Binding-site contacts:
Ligand atom C4 contacts residue TRP99 of chain 1.A at 3.6 Å (hydrophobic).
Ligand atom O2 contacts residue ASN101 of chain 1.A at 3.2 Å (h-bond).
Ligand atom O3 contacts residue ILE145 of chain 1.A at 3.8 Å.
Ligand atom O3 contacts residue TRP114 of chain 1.A at 4.1 Å.
Ligand atom C6 contacts residue TRP114 of chain 1.A at 4.1 Å (hydrophobic).
Ligand atom O5 contacts residue TYR97 of chain 1.A at 3.2 Å.
Ligand atom C6 contacts residue TRP99 of chain 1.A at 4.1 Å (hydrophobic).
Ligand atom C2 contacts residue ILE145 of chain 1.A at 3.8 Å (hydrophobic).
Ligand atom O4 contacts residue TRP99 of chain 1.A at 4.2 Å.
Ligand atom O6 contacts residue TRP114 of chain 1.A at 3.5 Å.
Ligand atom O5 contacts residue TRP114 of chain 1.A at 3.6 Å.
Ligand atom O3 contacts residue LYS152 of chain 1.A at 2.6 Å (salt-bridge).
Ligand atom C2 contacts residue TRP99 of chain 1.A at 3.8 Å (hydrophobic).
Ligand atom O3 contacts residue TRP99 of chain 1.A at 3.7 Å.
Ligand atom O3 contacts residue ASP157 of chain 1.A at 2.6 Å (salt-bridge).
Ligand atom O2 contacts residue TRP114 of chain 1.A at 4.4 Å.
Ligand atom O2 contacts residue LYS152 of chain 1.A at 3.2 Å (salt-bridge).
Ligand atom O6 contacts residue TYR97 of chain 1.A at 3.2 Å (h-bond).
Ligand atom C3 contacts residue TRP99 of chain 1.A at 4.2 Å (hydrophobic).
Ligand atom C1 contacts residue TRP99 of chain 1.A at 3.7 Å (hydrophobic).
Ligand atom C2 contacts residue TRP114 of chain 1.A at 3.8 Å (hydrophobic).
Ligand atom C1 contacts residue TRP114 of chain 1.A at 4.1 Å (hydrophobic).
Ligand atom C3 contacts residue ASP157 of chain 1.A at 3.5 Å.
Ligand atom C2 contacts residue ASP157 of chain 1.A at 3.2 Å.
Ligand atom C5 contacts residue TYR97 of chain 1.A at 4.1 Å (hydrophobic).
Ligand atom C4 contacts residue TRP114 of chain 1.A at 4.0 Å (hydrophobic).
Ligand atom C2 contacts residue ASN101 of chain 1.A at 3.9 Å.
Ligand atom C5 contacts residue TRP114 of chain 1.A at 4.3 Å (hydrophobic).
Ligand atom C1 contacts residue ILE145 of chain 1.A at 3.9 Å (hydrophobic).
Ligand atom C2 contacts residue LYS152 of chain 1.A at 3.8 Å.
Ligand atom C5 contacts residue TRP99 of chain 1.A at 4.5 Å (hydrophobic).
Ligand atom C1 contacts residue TYR97 of chain 1.A at 4.0 Å (hydrophobic).
Ligand atom O3 contacts residue ASN101 of chain 1.A at 4.2 Å.
Ligand atom C3 contacts residue TRP114 of chain 1.A at 4.3 Å (hydrophobic).
Ligand atom O2 contacts residue ASP157 of chain 1.A at 2.8 Å (salt-bridge).
Ligand atom C3 contacts residue LYS152 of chain 1.A at 3.7 Å.
Ligand atom O2 contacts residue TRP99 of chain 1.A at 3.0 Å (h-bond).
Ligand atom O2 contacts residue ILE145 of chain 1.A at 3.7 Å.
Ligand atom C6 contacts residue TYR97 of chain 1.A at 3.1 Å (hydrophobic).

Sequence of chain 1.A:
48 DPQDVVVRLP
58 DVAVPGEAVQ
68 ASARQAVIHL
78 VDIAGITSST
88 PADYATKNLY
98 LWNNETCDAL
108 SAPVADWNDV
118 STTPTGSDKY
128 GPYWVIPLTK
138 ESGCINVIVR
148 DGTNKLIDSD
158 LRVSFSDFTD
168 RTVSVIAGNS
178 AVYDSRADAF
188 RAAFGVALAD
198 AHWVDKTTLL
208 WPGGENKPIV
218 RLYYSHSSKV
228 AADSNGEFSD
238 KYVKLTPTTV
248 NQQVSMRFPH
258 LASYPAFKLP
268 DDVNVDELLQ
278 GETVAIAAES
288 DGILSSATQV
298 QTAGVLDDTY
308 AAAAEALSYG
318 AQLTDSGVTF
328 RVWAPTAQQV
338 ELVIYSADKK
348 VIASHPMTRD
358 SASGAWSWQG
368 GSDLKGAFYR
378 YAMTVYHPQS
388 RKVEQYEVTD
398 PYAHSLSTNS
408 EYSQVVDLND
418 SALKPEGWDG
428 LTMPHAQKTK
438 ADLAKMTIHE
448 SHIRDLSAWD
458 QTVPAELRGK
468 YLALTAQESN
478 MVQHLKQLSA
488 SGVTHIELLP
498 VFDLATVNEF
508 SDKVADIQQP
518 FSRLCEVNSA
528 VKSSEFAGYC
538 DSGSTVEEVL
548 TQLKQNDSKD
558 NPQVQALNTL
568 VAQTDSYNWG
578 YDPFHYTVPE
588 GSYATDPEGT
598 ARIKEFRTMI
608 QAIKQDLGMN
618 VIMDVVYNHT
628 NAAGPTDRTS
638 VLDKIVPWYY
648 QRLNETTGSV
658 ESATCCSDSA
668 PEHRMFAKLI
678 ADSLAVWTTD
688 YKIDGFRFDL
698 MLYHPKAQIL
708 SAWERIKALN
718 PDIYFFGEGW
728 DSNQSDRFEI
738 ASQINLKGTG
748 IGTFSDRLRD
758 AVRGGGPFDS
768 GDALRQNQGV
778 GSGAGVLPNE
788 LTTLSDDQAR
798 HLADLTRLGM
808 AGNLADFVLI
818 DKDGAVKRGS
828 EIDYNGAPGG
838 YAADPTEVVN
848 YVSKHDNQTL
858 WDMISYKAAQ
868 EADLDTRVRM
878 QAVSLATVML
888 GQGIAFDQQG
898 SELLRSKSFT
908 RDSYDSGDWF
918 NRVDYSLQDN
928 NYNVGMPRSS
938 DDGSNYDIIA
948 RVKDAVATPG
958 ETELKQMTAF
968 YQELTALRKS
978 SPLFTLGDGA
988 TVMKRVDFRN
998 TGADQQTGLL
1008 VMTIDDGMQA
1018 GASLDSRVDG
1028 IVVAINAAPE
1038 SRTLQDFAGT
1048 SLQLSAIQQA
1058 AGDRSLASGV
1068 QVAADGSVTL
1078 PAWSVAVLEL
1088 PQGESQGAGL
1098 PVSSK

A small-molecule ligand and the protein it binds are described below.
Small molecule (SMILES): OC[C@H]1O[C@@H]2O[C@H]3[C@H](O)[C@@H](O)[C@@H](O[C@H]4[C@H](O)[C@@H](O)[C@@H](O[C@H]5[C@H](O)[C@@H](O)[C@@H](O[C@H]6[C@H](O)[C@@H](O)[C@@H](O[C@H]7[C@H](O)[C@@H](O)[C@@H](O[C@H]8[C@H](O)[C@@H](O)[C@@H](O[C@H]9[C@H](O)[C@@H](O)[C@@H](O[C@H]1[C@H](O)[C@H]2O)O[C@@H]9CO)O[C@@H]8CO)O[C@@H]7CO)O[C@@H]6CO)O[C@@H]5CO)O[C@@H]4CO)O[C@@H]3CO